Binding-site contacts:
Ligand atom C4 contacts residue ALA24 of chain 1.A at 3.9 Å (hydrophobic).
Ligand atom C9 contacts residue VAL128 of chain 1.A at 3.5 Å (hydrophobic).
Ligand atom C10 contacts residue VAL128 of chain 1.A at 3.4 Å (hydrophobic).
Ligand atom C1 contacts residue LYS25 of chain 1.A at 3.8 Å.
Ligand atom C5 contacts residue ALA24 of chain 1.A at 3.9 Å (hydrophobic).
Ligand atom C1 contacts residue ASN21 of chain 1.A at 3.4 Å.
Ligand atom F contacts residue THR141 of chain 1.A at 2.8 Å.
Ligand atom C9 contacts residue THR141 of chain 1.A at 3.4 Å.
Ligand atom F contacts residue LEU145 of chain 1.A at 4.2 Å.
Ligand atom O contacts residue ASN21 of chain 1.A at 4.3 Å.
Ligand atom C8 contacts residue THR141 of chain 1.A at 3.9 Å.
Ligand atom C5 contacts residue LEU140 of chain 1.A at 4.3 Å (hydrophobic).
Ligand atom C8 contacts residue VAL128 of chain 1.A at 3.9 Å (hydrophobic).
Ligand atom F contacts residue LEU140 of chain 1.A at 2.4 Å.
Ligand atom C5 contacts residue VAL128 of chain 1.A at 3.7 Å (hydrophobic).
Ligand atom O1 contacts residue ASN21 of chain 1.A at 3.6 Å.
Ligand atom C3 contacts residue ASN21 of chain 1.A at 4.1 Å.
Ligand atom C contacts residue LYS25 of chain 1.A at 3.6 Å.
Ligand atom C10 contacts residue LEU140 of chain 1.A at 3.0 Å (hydrophobic).
Ligand atom C7 contacts residue GLU142 of chain 1.A at 3.9 Å.
Ligand atom O2 contacts residue ALA24 of chain 1.A at 4.2 Å.
Ligand atom C8 contacts residue GLU142 of chain 1.A at 3.6 Å.
Ligand atom C8 contacts residue ILE20 of chain 1.A at 4.1 Å (hydrophobic).
Ligand atom C9 contacts residue LEU140 of chain 1.A at 3.1 Å (hydrophobic).
Ligand atom F contacts residue VAL128 of chain 1.A at 3.4 Å.
Ligand atom C10 contacts residue GLU142 of chain 1.A at 4.0 Å.
Ligand atom C8 contacts residue ASN21 of chain 1.A at 3.7 Å.
Ligand atom F contacts residue GLU142 of chain 1.A at 3.6 Å.
Ligand atom C7 contacts residue ILE20 of chain 1.A at 3.8 Å (hydrophobic).
Ligand atom C2 contacts residue ASN21 of chain 1.A at 3.6 Å.
Ligand atom C5 contacts residue ASN21 of chain 1.A at 4.1 Å.
Ligand atom C7 contacts residue ASN21 of chain 1.A at 2.5 Å.
Ligand atom C10 contacts residue THR141 of chain 1.A at 4.0 Å.
Ligand atom C7 contacts residue VAL128 of chain 1.A at 4.1 Å (hydrophobic).
Ligand atom C8 contacts residue LEU145 of chain 1.A at 4.0 Å (hydrophobic).
Ligand atom C6 contacts residue ALA24 of chain 1.A at 3.9 Å (hydrophobic).
Ligand atom N contacts residue ALA24 of chain 1.A at 3.6 Å.
Ligand atom C6 contacts residue VAL128 of chain 1.A at 4.0 Å (hydrophobic).
Ligand atom C9 contacts residue GLU142 of chain 1.A at 3.5 Å.
Ligand atom C6 contacts residue ASN21 of chain 1.A at 2.8 Å.

Sequence of chain 1.A:
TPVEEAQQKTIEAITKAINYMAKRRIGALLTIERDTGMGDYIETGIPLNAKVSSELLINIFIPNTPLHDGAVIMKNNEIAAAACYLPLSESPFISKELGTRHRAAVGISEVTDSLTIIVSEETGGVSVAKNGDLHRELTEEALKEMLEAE

A small-molecule ligand and the protein it binds are described below.
Small molecule (SMILES): COCCOCC(=O)Nc1cccc(F)c1